Sequence of chain 1.D:
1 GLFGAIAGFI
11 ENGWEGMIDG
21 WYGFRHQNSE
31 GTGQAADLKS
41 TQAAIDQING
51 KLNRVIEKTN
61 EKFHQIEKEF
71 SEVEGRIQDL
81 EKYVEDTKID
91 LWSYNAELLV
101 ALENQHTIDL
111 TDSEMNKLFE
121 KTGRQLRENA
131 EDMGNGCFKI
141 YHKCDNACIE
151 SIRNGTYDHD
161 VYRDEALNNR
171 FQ

Binding-site contacts:
Ligand atom C1 contacts residue SER151 of chain 1.D at 4.3 Å.
Ligand atom C5 contacts residue ASN154 of chain 1.D at 3.7 Å.
Ligand atom N2 contacts residue ASN154 of chain 1.D at 2.9 Å (h-bond).
Ligand atom O5 contacts residue THR156 of chain 1.D at 4.4 Å.
Ligand atom C1 contacts residue GLU150 of chain 1.D at 4.2 Å.
Ligand atom N2 contacts residue THR156 of chain 1.D at 4.3 Å.
Ligand atom C2 contacts residue ASN154 of chain 1.D at 2.4 Å.
Ligand atom O7 contacts residue ASN154 of chain 1.D at 3.4 Å (h-bond).
Ligand atom C6 contacts residue SER151 of chain 1.D at 4.4 Å.
Ligand atom O5 contacts residue ASN154 of chain 1.D at 2.4 Å (h-bond).
Ligand atom C7 contacts residue ASN154 of chain 1.D at 3.3 Å.
Ligand atom O5 contacts residue GLU150 of chain 1.D at 3.6 Å.
Ligand atom C8 contacts residue THR156 of chain 1.D at 4.4 Å.
Ligand atom O6 contacts residue ALA147 of chain 1.D at 3.9 Å.
Ligand atom C1 contacts residue ASN154 of chain 1.D at 1.4 Å.
Ligand atom O6 contacts residue GLU150 of chain 1.D at 4.2 Å.
Ligand atom C4 contacts residue ASN154 of chain 1.D at 4.2 Å.
Ligand atom C6 contacts residue GLU150 of chain 1.D at 4.4 Å.
Ligand atom C3 contacts residue ASN154 of chain 1.D at 3.8 Å.
Ligand atom C6 contacts residue ALA147 of chain 1.D at 3.4 Å (hydrophobic).
Ligand atom C1 contacts residue THR156 of chain 1.D at 3.8 Å.
Ligand atom O5 contacts residue SER151 of chain 1.D at 4.0 Å.
Ligand atom C8 contacts residue ASN154 of chain 1.D at 4.4 Å.

This small molecule binds to this protein.
Small molecule (SMILES): CC(=O)N[C@@H]1[C@@H](O)[C@H](O)[C@@H](CO)O[C@H]1O